Sequence of chain 1.K:
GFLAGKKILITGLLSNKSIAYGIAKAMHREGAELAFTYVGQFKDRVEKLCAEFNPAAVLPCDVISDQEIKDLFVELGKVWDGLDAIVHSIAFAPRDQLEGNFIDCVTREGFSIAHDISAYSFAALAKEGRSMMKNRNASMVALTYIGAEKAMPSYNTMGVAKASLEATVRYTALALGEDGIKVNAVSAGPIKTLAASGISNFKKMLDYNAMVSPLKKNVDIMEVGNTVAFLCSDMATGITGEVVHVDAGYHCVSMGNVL

Binding-site contacts:
Ligand atom C5 contacts residue TYR176 of chain 1.I at 4.1 Å (hydrophobic).
Ligand atom C16 contacts residue MET179 of chain 1.I at 3.9 Å (hydrophobic).
Ligand atom CL8 contacts residue ILE220 of chain 1.I at 4.0 Å.
Ligand atom N12 contacts residue NAD1 of chain 1.GA at 2.6 Å (h-bond).
Ligand atom C6 contacts residue TYR176 of chain 1.I at 3.7 Å (hydrophobic).
Ligand atom C15 contacts residue MET179 of chain 1.I at 4.1 Å (hydrophobic).
Ligand atom C14 contacts residue NAD1 of chain 1.GA at 3.6 Å.
Ligand atom N12 contacts residue TYR176 of chain 1.I at 2.9 Å (h-bond).
Ligand atom C14 contacts residue ALA112 of chain 1.I at 3.8 Å (hydrophobic).
Ligand atom C11 contacts residue TYR176 of chain 1.I at 3.5 Å (hydrophobic).
Ligand atom CL8 contacts residue SER175 of chain 1.I at 3.8 Å.
Ligand atom C4 contacts residue PHE223 of chain 1.I at 3.6 Å (hydrophobic).
Ligand atom C16 contacts residue ALA112 of chain 1.I at 3.9 Å (hydrophobic).
Ligand atom C9 contacts residue NAD1 of chain 1.GA at 3.8 Å.
Ligand atom C3 contacts residue TYR166 of chain 1.I at 3.2 Å (hydrophobic).
Ligand atom C7 contacts residue TYR176 of chain 1.I at 3.5 Å (hydrophobic).
Ligand atom C13 contacts residue NAD1 of chain 1.GA at 3.3 Å.
Ligand atom C13 contacts residue TYR176 of chain 1.I at 3.6 Å (hydrophobic).
Ligand atom C5 contacts residue PHE223 of chain 1.I at 3.7 Å (hydrophobic).
Ligand atom C17 contacts residue ALA216 of chain 1.I at 3.7 Å (hydrophobic).
Ligand atom C16 contacts residue PHE113 of chain 1.I at 3.5 Å (hydrophobic).
Ligand atom C11 contacts residue NAD1 of chain 1.GA at 3.6 Å.
Ligand atom N10 contacts residue TYR176 of chain 1.I at 3.8 Å.
Ligand atom C2 contacts residue TYR166 of chain 1.I at 3.7 Å (hydrophobic).
Ligand atom C16 contacts residue ALA114 of chain 1.I at 3.8 Å (hydrophobic).
Ligand atom C14 contacts residue MET179 of chain 1.I at 4.0 Å (hydrophobic).
Ligand atom C9 contacts residue PHE223 of chain 1.I at 4.1 Å (hydrophobic).
Ligand atom CL1 contacts residue TYR166 of chain 1.I at 3.4 Å.
Ligand atom C3 contacts residue PHE223 of chain 1.I at 4.1 Å (hydrophobic).
Ligand atom C20 contacts residue TYR176 of chain 1.I at 3.9 Å (hydrophobic).
Ligand atom C5 contacts residue NAD1 of chain 1.GA at 4.1 Å.
Ligand atom C19 contacts residue ALA216 of chain 1.I at 3.4 Å (hydrophobic).
Ligand atom C18 contacts residue LEU119 of chain 1.I at 3.7 Å (hydrophobic).
Ligand atom C18 contacts residue ALA216 of chain 1.I at 3.4 Å (hydrophobic).
Ligand atom C4 contacts residue TYR166 of chain 1.I at 4.0 Å (hydrophobic).
Ligand atom CL8 contacts residue TYR176 of chain 1.I at 3.6 Å.
Ligand atom C6 contacts residue ILE220 of chain 1.I at 3.7 Å (hydrophobic).
Ligand atom CL1 contacts residue MET226 of chain 1.I at 3.7 Å.
Ligand atom CL1 contacts residue MET276 of chain 1.K at 3.7 Å.
Ligand atom C4 contacts residue NAD1 of chain 1.GA at 3.5 Å.

Sequence of chain 1.I:
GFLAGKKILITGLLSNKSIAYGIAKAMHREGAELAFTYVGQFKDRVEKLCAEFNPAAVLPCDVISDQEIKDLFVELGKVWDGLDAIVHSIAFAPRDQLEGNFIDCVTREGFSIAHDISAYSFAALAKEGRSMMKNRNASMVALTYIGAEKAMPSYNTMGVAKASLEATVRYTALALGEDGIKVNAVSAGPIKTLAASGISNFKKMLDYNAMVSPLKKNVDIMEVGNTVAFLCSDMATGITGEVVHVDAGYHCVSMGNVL

A small-molecule ligand and the protein it binds are described below.
Small molecule (SMILES): Cc1cc2ncn(Cc3ccc(Cl)c(Cl)c3)c2cc1C